Sequence of chain 1.Y:
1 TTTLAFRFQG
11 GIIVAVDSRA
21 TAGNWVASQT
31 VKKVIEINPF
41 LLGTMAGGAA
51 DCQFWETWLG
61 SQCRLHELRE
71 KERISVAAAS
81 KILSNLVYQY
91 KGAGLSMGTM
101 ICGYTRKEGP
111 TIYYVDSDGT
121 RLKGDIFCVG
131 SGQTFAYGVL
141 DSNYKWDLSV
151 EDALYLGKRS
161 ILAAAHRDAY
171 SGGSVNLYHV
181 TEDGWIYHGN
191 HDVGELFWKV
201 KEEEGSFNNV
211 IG

Sequence of chain 1.Z:
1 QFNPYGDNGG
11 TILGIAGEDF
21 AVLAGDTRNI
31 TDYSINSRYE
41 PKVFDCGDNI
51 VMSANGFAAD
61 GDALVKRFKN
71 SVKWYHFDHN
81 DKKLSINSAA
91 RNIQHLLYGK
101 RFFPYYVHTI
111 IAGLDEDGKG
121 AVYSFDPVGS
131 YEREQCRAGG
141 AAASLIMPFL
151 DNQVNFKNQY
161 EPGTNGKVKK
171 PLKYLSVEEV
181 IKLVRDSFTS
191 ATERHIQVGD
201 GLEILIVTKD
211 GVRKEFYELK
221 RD

This protein binds this small molecule.
Small molecule (SMILES): COc1ccc(C[C@H](NC(=O)[C@H](C)NC(=O)CN2CCOCC2)C(=O)N[C@@H](Cc2ccccc2)[C@@H](O)C(C)(C)O)cc1

Binding-site contacts:
Ligand atom C9 contacts residue THR1 of chain 1.Y at 1.4 Å.
Ligand atom C3 contacts residue VAL31 of chain 1.Y at 3.5 Å (hydrophobic).
Ligand atom C9 contacts residue MES1 of chain 1.WA at 3.6 Å.
Ligand atom C3 contacts residue ALA49 of chain 1.Y at 3.6 Å (hydrophobic).
Ligand atom C4 contacts residue ALA49 of chain 1.Y at 3.3 Å (hydrophobic).
Ligand atom C27 contacts residue THR21 of chain 1.Y at 3.6 Å.
Ligand atom O49 contacts residue ALA20 of chain 1.Y at 3.3 Å.
Ligand atom O21 contacts residue GLY47 of chain 1.Y at 3.0 Å (h-bond).
Ligand atom O21 contacts residue THR1 of chain 1.Y at 2.4 Å (h-bond).
Ligand atom C11 contacts residue TYR170 of chain 1.Y at 2.9 Å (hydrophobic).
Ligand atom C11 contacts residue THR1 of chain 1.Y at 1.5 Å.
Ligand atom C1 contacts residue MET45 of chain 1.Y at 3.7 Å (hydrophobic).
Ligand atom C42 contacts residue GLY48 of chain 1.Y at 3.5 Å.
Ligand atom C10 contacts residue MES1 of chain 1.WA at 3.5 Å.
Ligand atom C8 contacts residue THR1 of chain 1.Y at 2.4 Å.
Ligand atom C12 contacts residue THR21 of chain 1.Y at 3.1 Å.
Ligand atom C42 contacts residue GLY47 of chain 1.Y at 3.5 Å.
Ligand atom O49 contacts residue THR21 of chain 1.Y at 3.2 Å (h-bond).
Ligand atom C30 contacts residue ASP126 of chain 1.Z at 3.6 Å.
Ligand atom N22 contacts residue GLY47 of chain 1.Y at 2.8 Å (h-bond).
Ligand atom N25 contacts residue THR21 of chain 1.Y at 3.0 Å (h-bond).
Ligand atom C4 contacts residue VAL31 of chain 1.Y at 3.4 Å (hydrophobic).
Ligand atom C43 contacts residue GLY48 of chain 1.Y at 3.7 Å.
Ligand atom C8 contacts residue GLY47 of chain 1.Y at 3.7 Å.
Ligand atom O13 contacts residue MES1 of chain 1.WA at 2.6 Å (h-bond).
Ligand atom C7 contacts residue GLY47 of chain 1.Y at 3.5 Å.
Ligand atom C6 contacts residue LYS33 of chain 1.Y at 3.8 Å.
Ligand atom C24 contacts residue GLY47 of chain 1.Y at 3.5 Å.
Ligand atom C5 contacts residue ALA49 of chain 1.Y at 3.7 Å (hydrophobic).
Ligand atom C11 contacts residue SER131 of chain 1.Y at 3.5 Å.
Ligand atom C23 contacts residue GLY47 of chain 1.Y at 3.6 Å.
Ligand atom C7 contacts residue THR1 of chain 1.Y at 2.8 Å.
Ligand atom N22 contacts residue THR1 of chain 1.Y at 3.7 Å.
Ligand atom O13 contacts residue THR1 of chain 1.Y at 3.2 Å (h-bond).
Ligand atom O21 contacts residue MES1 of chain 1.WA at 2.7 Å (h-bond).
Ligand atom C7 contacts residue LYS33 of chain 1.Y at 3.7 Å.
Ligand atom O39 contacts residue ALA49 of chain 1.Y at 3.0 Å (h-bond).
Ligand atom N28 contacts residue ASP126 of chain 1.Z at 3.2 Å (salt-bridge).
Ligand atom C12 contacts residue THR1 of chain 1.Y at 3.5 Å.
Ligand atom C10 contacts residue THR1 of chain 1.Y at 2.4 Å.